This protein binds this small molecule.
Small molecule (SMILES): Cc1c(CN(C)C(=O)/C=C/c2cnc3c(c2)CCC(=O)N3)c2ccccc2n1C

Binding-site contacts:
Ligand atom C30 contacts residue TYR148 of chain 2.A at 3.8 Å (hydrophobic).
Ligand atom C25 contacts residue TYR158 of chain 2.A at 3.5 Å (hydrophobic).
Ligand atom O48 contacts residue PHE97 of chain 2.A at 3.4 Å.
Ligand atom C45 contacts residue ALA98 of chain 2.A at 3.5 Å (hydrophobic).
Ligand atom N32 contacts residue NAD1 of chain 2.B at 3.9 Å.
Ligand atom C33 contacts residue TYR148 of chain 2.A at 3.6 Å (hydrophobic).
Ligand atom C33 contacts residue NAD1 of chain 2.B at 3.4 Å.
Ligand atom C33 contacts residue TYR158 of chain 2.A at 3.5 Å (hydrophobic).
Ligand atom N26 contacts residue ILE202 of chain 2.A at 3.4 Å.
Ligand atom C22 contacts residue ASN157 of chain 2.A at 3.6 Å.
Ligand atom N44 contacts residue ALA98 of chain 2.A at 2.8 Å (h-bond).
Ligand atom C41 contacts residue LYS200 of chain 2.A at 3.7 Å.
Ligand atom C39 contacts residue SER198 of chain 2.A at 3.1 Å.
Ligand atom C23 contacts residue ILE202 of chain 2.A at 3.9 Å (hydrophobic).
Ligand atom C36 contacts residue SER198 of chain 2.A at 3.4 Å.
Ligand atom C20 contacts residue TYR158 of chain 2.A at 3.6 Å (hydrophobic).
Ligand atom C47 contacts residue ALA98 of chain 2.A at 3.6 Å (hydrophobic).
Ligand atom N44 contacts residue PHE97 of chain 2.A at 3.6 Å.
Ligand atom C27 contacts residue ILE202 of chain 2.A at 3.4 Å (hydrophobic).
Ligand atom C31 contacts residue NAD1 of chain 2.B at 3.8 Å.
Ligand atom C22 contacts residue TYR158 of chain 2.A at 3.8 Å (hydrophobic).
Ligand atom C30 contacts residue PRO193 of chain 2.A at 3.8 Å (hydrophobic).
Ligand atom C43 contacts residue PHE97 of chain 2.A at 3.8 Å (hydrophobic).
Ligand atom C29 contacts residue TYR148 of chain 2.A at 3.6 Å (hydrophobic).
Ligand atom C31 contacts residue SER198 of chain 2.A at 3.7 Å.
Ligand atom C21 contacts residue TYR158 of chain 2.A at 3.8 Å (hydrophobic).
Ligand atom C30 contacts residue NAD1 of chain 2.B at 3.4 Å.
Ligand atom C23 contacts residue TYR158 of chain 2.A at 3.8 Å (hydrophobic).
Ligand atom C47 contacts residue PHE97 of chain 2.A at 3.8 Å (hydrophobic).
Ligand atom C24 contacts residue TYR158 of chain 2.A at 3.6 Å (hydrophobic).
Ligand atom C34 contacts residue TYR158 of chain 2.A at 3.5 Å (hydrophobic).
Ligand atom C28 contacts residue ILE202 of chain 2.A at 3.4 Å (hydrophobic).
Ligand atom N32 contacts residue TYR158 of chain 2.A at 3.5 Å.
Ligand atom N46 contacts residue ALA98 of chain 2.A at 2.9 Å (h-bond).
Ligand atom O35 contacts residue NAD1 of chain 2.B at 2.7 Å (h-bond).
Ligand atom C25 contacts residue ILE202 of chain 2.A at 3.5 Å (hydrophobic).
Ligand atom C34 contacts residue NAD1 of chain 2.B at 3.6 Å.
Ligand atom C24 contacts residue ILE202 of chain 2.A at 3.5 Å (hydrophobic).
Ligand atom N46 contacts residue PHE97 of chain 2.A at 3.5 Å.
Ligand atom O35 contacts residue TYR158 of chain 2.A at 2.7 Å (h-bond).

Sequence of chain 2.A:
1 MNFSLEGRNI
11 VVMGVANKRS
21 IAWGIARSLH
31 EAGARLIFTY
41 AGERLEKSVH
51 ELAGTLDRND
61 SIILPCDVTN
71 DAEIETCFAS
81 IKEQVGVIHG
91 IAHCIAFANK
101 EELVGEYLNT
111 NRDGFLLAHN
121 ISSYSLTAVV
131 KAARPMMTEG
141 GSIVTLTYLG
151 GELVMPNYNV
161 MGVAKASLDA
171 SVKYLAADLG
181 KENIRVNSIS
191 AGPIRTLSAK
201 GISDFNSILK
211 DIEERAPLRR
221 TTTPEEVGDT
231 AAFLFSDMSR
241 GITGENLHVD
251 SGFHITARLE